Sequence of chain 1.C:
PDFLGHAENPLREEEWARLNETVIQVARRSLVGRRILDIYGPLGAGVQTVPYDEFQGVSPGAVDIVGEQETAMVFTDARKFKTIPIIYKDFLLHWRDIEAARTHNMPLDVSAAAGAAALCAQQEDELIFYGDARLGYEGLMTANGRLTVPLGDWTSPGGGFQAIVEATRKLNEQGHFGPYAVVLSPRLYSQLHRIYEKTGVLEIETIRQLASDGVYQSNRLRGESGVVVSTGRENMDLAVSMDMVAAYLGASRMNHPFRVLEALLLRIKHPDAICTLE

This protein binds this small molecule.
Small molecule (SMILES): CC(C)C[C@H](NC(=O)CN)C(=O)N[C@H](C(=O)N[C@H](C(=O)NCC(=O)N[C@@H](CO)C(=O)N[C@@H](CC(C)C)C(=O)N[C@@H](CCCN=C(N)N)C(=O)NCC=O)C(C)C)[C@@H](C)O

Binding-site contacts:
Ligand atom OG1 contacts residue MET259 of chain 1.C at 2.6 Å (h-bond).
Ligand atom O contacts residue ARG49 of chain 1.C at 3.0 Å (salt-bridge).
Ligand atom O contacts residue ARG43 of chain 1.C at 2.9 Å (salt-bridge).
Ligand atom CB contacts residue ARG49 of chain 1.C at 3.7 Å.
Ligand atom CB contacts residue ARG49 of chain 1.C at 3.6 Å.
Ligand atom N contacts residue ASP258 of chain 1.C at 2.9 Å (salt-bridge).
Ligand atom N contacts residue ARG49 of chain 1.C at 3.5 Å (salt-bridge).
Ligand atom CG2 contacts residue ALA42 of chain 1.C at 3.7 Å (hydrophobic).
Ligand atom NH1 contacts residue ASP228 of chain 1.C at 3.2 Å (salt-bridge).
Ligand atom N contacts residue ARG49 of chain 1.C at 3.5 Å (salt-bridge).
Ligand atom CA contacts residue ILE54 of chain 1.C at 3.7 Å (hydrophobic).
Ligand atom NH2 contacts residue THR246 of chain 1.C at 2.8 Å (h-bond).
Ligand atom NH1 contacts residue ARG50 of chain 1.C at 3.7 Å.
Ligand atom O contacts residue ILE54 of chain 1.C at 3.4 Å.
Ligand atom O contacts residue ARG43 of chain 1.C at 3.3 Å (salt-bridge).
Ligand atom N contacts residue ASP258 of chain 1.C at 3.2 Å (salt-bridge).
Ligand atom CZ contacts residue ASP228 of chain 1.C at 3.2 Å.
Ligand atom CD contacts residue ASP53 of chain 1.C at 3.3 Å.
Ligand atom N contacts residue ASP258 of chain 1.C at 3.7 Å.
Ligand atom C contacts residue ARG49 of chain 1.C at 3.5 Å.
Ligand atom NH1 contacts residue ILE51 of chain 1.C at 3.5 Å (h-bond).
Ligand atom O contacts residue ARG50 of chain 1.C at 3.7 Å.
Ligand atom O contacts residue ILE39 of chain 1.C at 3.5 Å.
Ligand atom OG1 contacts residue ASP258 of chain 1.C at 3.5 Å.
Ligand atom CA contacts residue ASP258 of chain 1.C at 3.3 Å.
Ligand atom C contacts residue ASP258 of chain 1.C at 3.7 Å.
Ligand atom CA contacts residue ARG49 of chain 1.C at 3.7 Å.
Ligand atom CB contacts residue ILE39 of chain 1.C at 3.7 Å (hydrophobic).
Ligand atom CB contacts residue ASP258 of chain 1.C at 3.7 Å.
Ligand atom N contacts residue ASP258 of chain 1.C at 3.3 Å (salt-bridge).
Ligand atom C contacts residue ILE54 of chain 1.C at 3.7 Å (hydrophobic).
Ligand atom N contacts residue ARG49 of chain 1.C at 3.7 Å.
Ligand atom CD1 contacts residue PRO57 of chain 1.C at 3.6 Å (hydrophobic).
Ligand atom CG2 contacts residue MET259 of chain 1.C at 3.7 Å (hydrophobic).
Ligand atom CD2 contacts residue ARG43 of chain 1.C at 3.7 Å.
Ligand atom C contacts residue ILE39 of chain 1.C at 3.6 Å (hydrophobic).
Ligand atom NH1 contacts residue THR246 of chain 1.C at 3.5 Å.
Ligand atom NE contacts residue ASP53 of chain 1.C at 3.6 Å (salt-bridge).
Ligand atom CB contacts residue MET259 of chain 1.C at 3.5 Å (hydrophobic).
Ligand atom NH2 contacts residue ASP228 of chain 1.C at 2.5 Å (salt-bridge).